Binding-site contacts:
Ligand atom C26 contacts residue GLU95 of chain 1.A at 3.7 Å.
Ligand atom N19 contacts residue GLU95 of chain 1.A at 2.8 Å (salt-bridge).
Ligand atom C18 contacts residue GLU95 of chain 1.A at 3.4 Å.
Ligand atom C4 contacts residue SER73 of chain 1.A at 3.6 Å.
Ligand atom O31 contacts residue PHE96 of chain 1.A at 3.7 Å.
Ligand atom C7 contacts residue PHE96 of chain 1.A at 3.6 Å (hydrophobic).
Ligand atom C2 contacts residue TYR74 of chain 1.A at 3.6 Å (hydrophobic).
Ligand atom C10 contacts residue HIS71 of chain 1.A at 3.4 Å.
Ligand atom C7 contacts residue GLY94 of chain 1.A at 3.1 Å.
Ligand atom C4 contacts residue TYR74 of chain 1.A at 3.8 Å (hydrophobic).
Ligand atom O31 contacts residue GLU95 of chain 1.A at 3.6 Å.
Ligand atom C6 contacts residue SER73 of chain 1.A at 3.5 Å.
Ligand atom C11 contacts residue TRP93 of chain 1.A at 3.4 Å (hydrophobic).
Ligand atom C11 contacts residue SER73 of chain 1.A at 3.1 Å.
Ligand atom C10 contacts residue TRP93 of chain 1.A at 3.4 Å (hydrophobic).
Ligand atom O5 contacts residue TYR74 of chain 1.A at 3.1 Å (h-bond).
Ligand atom O5 contacts residue GLY94 of chain 1.A at 3.6 Å (h-bond).
Ligand atom C11 contacts residue HIS71 of chain 1.A at 3.8 Å.
Ligand atom N14 contacts residue HIS71 of chain 1.A at 3.6 Å (h-bond).
Ligand atom C17 contacts residue GLU95 of chain 1.A at 3.3 Å.
Ligand atom C1 contacts residue TYR74 of chain 1.A at 3.7 Å (hydrophobic).
Ligand atom C27 contacts residue GLU95 of chain 1.A at 3.6 Å.
Ligand atom C8 contacts residue GLY94 of chain 1.A at 3.5 Å.
Ligand atom C13 contacts residue HIS71 of chain 1.A at 3.5 Å.
Ligand atom C2 contacts residue SER73 of chain 1.A at 3.8 Å.
Ligand atom C8 contacts residue GLU95 of chain 1.A at 3.6 Å.
Ligand atom C21 contacts residue GLU95 of chain 1.A at 3.4 Å.
Ligand atom C20 contacts residue GLU95 of chain 1.A at 3.4 Å.
Ligand atom C2 contacts residue HIS43 of chain 1.A at 3.5 Å.
Ligand atom C9 contacts residue HIS71 of chain 1.A at 3.7 Å.
Ligand atom O5 contacts residue GLY92 of chain 1.A at 3.3 Å.
Ligand atom N3 contacts residue TRP93 of chain 1.A at 3.3 Å (h-bond).
Ligand atom O5 contacts residue TRP93 of chain 1.A at 3.1 Å (h-bond).
Ligand atom C4 contacts residue TRP93 of chain 1.A at 3.6 Å (hydrophobic).
Ligand atom O31 contacts residue LEU117 of chain 1.A at 3.4 Å.
Ligand atom C1 contacts residue SER73 of chain 1.A at 3.4 Å.
Ligand atom N12 contacts residue HIS71 of chain 1.A at 3.2 Å.
Ligand atom N12 contacts residue TRP93 of chain 1.A at 3.5 Å.
Ligand atom N3 contacts residue SER73 of chain 1.A at 3.0 Å (h-bond).
Ligand atom C27 contacts residue LEU117 of chain 1.A at 3.7 Å (hydrophobic).

The protein below binds the small molecule below.
Small molecule (SMILES): CCNC(=O)c1ccc2c(c1)nc(C)n2[C@H]1CCN(CC2(O)CCCCC2)C[C@@H]1C

Sequence of chain 1.A:
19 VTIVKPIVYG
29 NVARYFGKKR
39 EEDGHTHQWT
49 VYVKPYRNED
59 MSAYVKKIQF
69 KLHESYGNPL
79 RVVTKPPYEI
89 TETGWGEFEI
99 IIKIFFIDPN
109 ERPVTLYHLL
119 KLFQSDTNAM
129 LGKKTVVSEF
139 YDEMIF